Binding-site contacts:
Ligand atom C11 contacts residue SCN1 of chain 2.F at 3.1 Å.
Ligand atom O7 contacts residue SER170 of chain 2.A at 3.2 Å.
Ligand atom O9 contacts residue PRO226 of chain 2.A at 3.5 Å.
Ligand atom O8 contacts residue MN1 of chain 2.B at 2.2 Å.
Ligand atom N2 contacts residue ILE171 of chain 2.A at 3.4 Å (h-bond).
Ligand atom P1 contacts residue MN1 of chain 2.B at 3.4 Å.
Ligand atom N4 contacts residue ILE171 of chain 2.A at 3.4 Å (h-bond).
Ligand atom C16 contacts residue THR153 of chain 2.A at 3.5 Å.
Ligand atom O8 contacts residue HIS191 of chain 2.A at 3.1 Å (h-bond).
Ligand atom C15 contacts residue THR153 of chain 2.A at 3.4 Å.
Ligand atom O2 contacts residue SCN1 of chain 2.F at 2.0 Å.
Ligand atom P1 contacts residue K1 of chain 2.C at 3.4 Å.
Ligand atom O7 contacts residue SER223 of chain 2.A at 3.4 Å (h-bond).
Ligand atom O4 contacts residue SER223 of chain 2.A at 3.6 Å (h-bond).
Ligand atom C1 contacts residue GLN190 of chain 2.A at 3.5 Å.
Ligand atom O3 contacts residue ALA172 of chain 2.A at 3.6 Å.
Ligand atom O5 contacts residue GLN190 of chain 2.A at 2.9 Å (h-bond).
Ligand atom C19 contacts residue ILE171 of chain 2.A at 3.4 Å (hydrophobic).
Ligand atom O10 contacts residue HIS191 of chain 2.A at 2.7 Å (h-bond).
Ligand atom C2 contacts residue ALA172 of chain 2.A at 3.5 Å (hydrophobic).
Ligand atom C2 contacts residue ARG173 of chain 2.A at 3.4 Å.
Ligand atom O7 contacts residue K1 of chain 2.C at 3.0 Å.
Ligand atom C14 contacts residue SER224 of chain 2.A at 3.5 Å.
Ligand atom C4 contacts residue ILE171 of chain 2.A at 3.3 Å (hydrophobic).
Ligand atom O8 contacts residue GLU233 of chain 2.A at 3.1 Å (salt-bridge).
Ligand atom C12 contacts residue SCN1 of chain 2.F at 3.4 Å.
Ligand atom O4 contacts residue ILE171 of chain 2.A at 2.9 Å (h-bond).
Ligand atom O9 contacts residue HIS191 of chain 2.A at 3.5 Å (h-bond).
Ligand atom O9 contacts residue LYS391 of chain 2.A at 2.7 Å (salt-bridge).
Ligand atom C6 contacts residue ILE327 of chain 2.A at 3.5 Å (hydrophobic).
Ligand atom P1 contacts residue HIS191 of chain 2.A at 3.5 Å.
Ligand atom O6 contacts residue PRO226 of chain 2.A at 3.3 Å (h-bond).
Ligand atom O3 contacts residue ARG173 of chain 2.A at 2.8 Å (salt-bridge).
Ligand atom C21 contacts residue SER223 of chain 2.A at 3.6 Å.
Ligand atom O8 contacts residue ASN168 of chain 2.A at 2.9 Å (h-bond).
Ligand atom O8 contacts residue K1 of chain 2.C at 2.9 Å.
Ligand atom C10 contacts residue ILE327 of chain 2.A at 3.4 Å (hydrophobic).
Ligand atom N2 contacts residue GLN190 of chain 2.A at 3.3 Å (h-bond).
Ligand atom O1 contacts residue GLN190 of chain 2.A at 3.0 Å (h-bond).
Ligand atom O6 contacts residue MET225 of chain 2.A at 3.2 Å.

Sequence of chain 2.A:
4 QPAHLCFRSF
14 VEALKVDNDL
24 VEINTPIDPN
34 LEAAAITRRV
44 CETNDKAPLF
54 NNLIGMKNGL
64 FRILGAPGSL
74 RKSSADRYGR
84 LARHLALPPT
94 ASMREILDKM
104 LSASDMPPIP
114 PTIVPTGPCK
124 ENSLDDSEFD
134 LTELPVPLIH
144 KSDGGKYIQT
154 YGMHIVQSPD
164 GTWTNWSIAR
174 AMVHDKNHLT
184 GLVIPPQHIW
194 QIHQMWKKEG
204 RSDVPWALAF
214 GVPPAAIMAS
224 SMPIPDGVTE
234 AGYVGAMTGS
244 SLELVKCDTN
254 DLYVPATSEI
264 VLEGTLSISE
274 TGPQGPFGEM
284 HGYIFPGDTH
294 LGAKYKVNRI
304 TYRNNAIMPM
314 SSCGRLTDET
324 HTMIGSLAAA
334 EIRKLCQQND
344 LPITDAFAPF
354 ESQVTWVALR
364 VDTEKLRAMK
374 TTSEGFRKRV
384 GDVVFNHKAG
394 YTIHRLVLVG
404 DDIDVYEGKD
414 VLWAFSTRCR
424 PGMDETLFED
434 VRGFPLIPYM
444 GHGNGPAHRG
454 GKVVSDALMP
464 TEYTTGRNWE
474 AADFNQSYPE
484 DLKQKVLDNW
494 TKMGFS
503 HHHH

The protein below binds the small molecule below.
Small molecule (SMILES): Cc1cc2c3c(c1C)C(C)(C)C[C@@H](O)N3c1c(nc(O)[nH]c1=O)N2C[C@H](O)[C@H](O)[C@H](O)COP(=O)(O)O